This protein binds this small molecule.
Small molecule (SMILES): CC(=O)N[C@@H]1[C@@H](O)[C@H](O)[C@@H](CO)O[C@H]1O

Binding-site contacts:
Ligand atom N2 contacts residue GLU197 of chain 1.N at 3.5 Å (salt-bridge).
Ligand atom C7 contacts residue GLU197 of chain 1.N at 3.6 Å.
Ligand atom O7 contacts residue GLU197 of chain 1.N at 3.3 Å (salt-bridge).
Ligand atom C2 contacts residue ASN66 of chain 1.N at 2.5 Å.
Ligand atom C1 contacts residue ASN66 of chain 1.N at 1.4 Å.
Ligand atom C8 contacts residue ASN66 of chain 1.N at 4.0 Å.
Ligand atom C2 contacts residue GLU197 of chain 1.N at 4.5 Å.
Ligand atom O7 contacts residue SER68 of chain 1.N at 4.0 Å.
Ligand atom C5 contacts residue ASN66 of chain 1.N at 3.7 Å.
Ligand atom C7 contacts residue ASN66 of chain 1.N at 3.7 Å.
Ligand atom C3 contacts residue ASN66 of chain 1.N at 3.9 Å.
Ligand atom C4 contacts residue ASN66 of chain 1.N at 4.3 Å.
Ligand atom N2 contacts residue ASN66 of chain 1.N at 3.0 Å (h-bond).
Ligand atom O5 contacts residue ASN66 of chain 1.N at 2.4 Å (h-bond).

Sequence of chain 1.N:
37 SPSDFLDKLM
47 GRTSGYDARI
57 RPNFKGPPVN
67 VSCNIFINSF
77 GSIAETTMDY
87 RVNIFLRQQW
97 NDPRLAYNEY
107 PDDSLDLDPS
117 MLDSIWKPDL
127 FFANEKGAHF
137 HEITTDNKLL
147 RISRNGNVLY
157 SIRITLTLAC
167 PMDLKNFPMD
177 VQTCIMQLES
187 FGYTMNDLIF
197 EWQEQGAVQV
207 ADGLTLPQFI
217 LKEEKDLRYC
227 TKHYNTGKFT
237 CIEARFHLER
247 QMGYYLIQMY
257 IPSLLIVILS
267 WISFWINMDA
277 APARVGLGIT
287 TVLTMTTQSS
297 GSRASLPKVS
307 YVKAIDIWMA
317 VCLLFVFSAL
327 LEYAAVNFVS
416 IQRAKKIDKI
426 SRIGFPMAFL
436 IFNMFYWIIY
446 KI